Binding-site contacts:
Ligand atom C4 contacts residue MET78 of chain 1.A at 3.8 Å (hydrophobic).
Ligand atom C12 contacts residue ASN38 of chain 1.A at 3.2 Å.
Ligand atom C4 contacts residue GLN44 of chain 1.A at 3.8 Å.
Ligand atom C18 contacts residue MET75 of chain 1.A at 3.9 Å (hydrophobic).
Ligand atom C21 contacts residue MET34 of chain 1.A at 3.8 Å (hydrophobic).
Ligand atom C7 contacts residue MET75 of chain 1.A at 3.9 Å (hydrophobic).
Ligand atom O4 contacts residue CYS210 of chain 1.A at 3.2 Å.
Ligand atom O3 contacts residue GLN116 of chain 1.A at 2.7 Å (h-bond).
Ligand atom O5 contacts residue THR213 of chain 1.A at 2.9 Å (h-bond).
Ligand atom C2 contacts residue GLY41 of chain 1.A at 3.9 Å.
Ligand atom C17 contacts residue GLN116 of chain 1.A at 3.7 Å.
Ligand atom C21 contacts residue THR213 of chain 1.A at 3.9 Å.
Ligand atom O2 contacts residue LEU37 of chain 1.A at 3.7 Å.
Ligand atom O5 contacts residue ASN38 of chain 1.A at 3.3 Å (h-bond).
Ligand atom O1 contacts residue GLN44 of chain 1.A at 3.0 Å (h-bond).
Ligand atom C3 contacts residue GLN44 of chain 1.A at 2.9 Å.
Ligand atom C19 contacts residue TRP74 of chain 1.A at 3.8 Å (hydrophobic).
Ligand atom O1 contacts residue ARG85 of chain 1.A at 2.8 Å (salt-bridge).
Ligand atom C3 contacts residue PHE97 of chain 1.A at 3.7 Å (hydrophobic).
Ligand atom C13 contacts residue ASN38 of chain 1.A at 3.9 Å.
Ligand atom C1 contacts residue LEU37 of chain 1.A at 3.6 Å (hydrophobic).
Ligand atom C6 contacts residue MET78 of chain 1.A at 3.7 Å (hydrophobic).
Ligand atom C12 contacts residue LEU37 of chain 1.A at 3.8 Å (hydrophobic).
Ligand atom C18 contacts residue ASN38 of chain 1.A at 3.5 Å.
Ligand atom C6 contacts residue ALA79 of chain 1.A at 3.9 Å (hydrophobic).
Ligand atom O5 contacts residue MET34 of chain 1.A at 3.9 Å.
Ligand atom C3 contacts residue ARG85 of chain 1.A at 3.9 Å.
Ligand atom C1 contacts residue GLY41 of chain 1.A at 3.6 Å.
Ligand atom O5 contacts residue VAL221 of chain 1.A at 3.6 Å.
Ligand atom C22 contacts residue GLN116 of chain 1.A at 3.2 Å.
Ligand atom O4 contacts residue THR213 of chain 1.A at 3.4 Å (h-bond).
Ligand atom C2 contacts residue GLN44 of chain 1.A at 3.0 Å.
Ligand atom C5 contacts residue MET78 of chain 1.A at 3.7 Å (hydrophobic).
Ligand atom C22 contacts residue MET120 of chain 1.A at 3.6 Å (hydrophobic).
Ligand atom F1 contacts residue PHE97 of chain 1.A at 3.1 Å.
Ligand atom O2 contacts residue ASN38 of chain 1.A at 2.9 Å (h-bond).
Ligand atom C11 contacts residue ASN38 of chain 1.A at 3.5 Å.
Ligand atom C19 contacts residue MET78 of chain 1.A at 3.8 Å (hydrophobic).
Ligand atom C11 contacts residue LEU37 of chain 1.A at 3.7 Å (hydrophobic).
Ligand atom O1 contacts residue PHE97 of chain 1.A at 3.5 Å.

The protein below binds the small molecule below.
Small molecule (SMILES): C[C@@H]1C[C@H]2[C@@H]3CCC4=CC(=O)C=C[C@]4(C)[C@@]3(F)[C@@H](O)C[C@]2(C)[C@@]1(O)C(=O)CO

Sequence of chain 1.A:
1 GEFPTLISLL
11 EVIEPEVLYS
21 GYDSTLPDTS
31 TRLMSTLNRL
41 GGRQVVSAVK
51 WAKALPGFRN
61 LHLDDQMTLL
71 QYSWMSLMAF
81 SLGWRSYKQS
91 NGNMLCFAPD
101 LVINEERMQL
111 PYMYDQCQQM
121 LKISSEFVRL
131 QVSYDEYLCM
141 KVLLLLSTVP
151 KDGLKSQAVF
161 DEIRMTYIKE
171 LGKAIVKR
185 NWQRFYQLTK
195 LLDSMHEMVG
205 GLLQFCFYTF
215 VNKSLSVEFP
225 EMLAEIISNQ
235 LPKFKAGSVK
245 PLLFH